Binding-site contacts:
Ligand atom O5 contacts residue SER102 of chain 1.A at 2.8 Å (h-bond).
Ligand atom C8 contacts residue ASN100 of chain 1.A at 4.3 Å.
Ligand atom C7 contacts residue ASN100 of chain 1.A at 3.2 Å.
Ligand atom C6 contacts residue SER102 of chain 1.A at 4.0 Å.
Ligand atom C4 contacts residue ASN100 of chain 1.A at 4.2 Å.
Ligand atom C5 contacts residue ASN100 of chain 1.A at 3.7 Å.
Ligand atom C1 contacts residue SER102 of chain 1.A at 3.2 Å.
Ligand atom C5 contacts residue SER102 of chain 1.A at 3.7 Å.
Ligand atom C3 contacts residue ASN100 of chain 1.A at 3.8 Å.
Ligand atom C2 contacts residue ASN100 of chain 1.A at 2.5 Å.
Ligand atom O5 contacts residue ASN100 of chain 1.A at 2.4 Å (h-bond).
Ligand atom O7 contacts residue ASN100 of chain 1.A at 3.0 Å (h-bond).
Ligand atom N2 contacts residue ASN100 of chain 1.A at 2.9 Å (h-bond).
Ligand atom O6 contacts residue SER102 of chain 1.A at 3.1 Å (h-bond).
Ligand atom C1 contacts residue ASN100 of chain 1.A at 1.4 Å.

Sequence of chain 1.A:
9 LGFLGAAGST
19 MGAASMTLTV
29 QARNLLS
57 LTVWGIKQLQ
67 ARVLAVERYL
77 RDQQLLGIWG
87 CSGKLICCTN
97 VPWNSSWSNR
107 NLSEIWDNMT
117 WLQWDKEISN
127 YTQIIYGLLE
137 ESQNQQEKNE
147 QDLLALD

A small-molecule ligand and the protein it binds are described below.
Small molecule (SMILES): CC(=O)N[C@@H]1[C@@H](O)[C@H](O)[C@@H](CO)O[C@H]1O